Sequence of chain 16.A:
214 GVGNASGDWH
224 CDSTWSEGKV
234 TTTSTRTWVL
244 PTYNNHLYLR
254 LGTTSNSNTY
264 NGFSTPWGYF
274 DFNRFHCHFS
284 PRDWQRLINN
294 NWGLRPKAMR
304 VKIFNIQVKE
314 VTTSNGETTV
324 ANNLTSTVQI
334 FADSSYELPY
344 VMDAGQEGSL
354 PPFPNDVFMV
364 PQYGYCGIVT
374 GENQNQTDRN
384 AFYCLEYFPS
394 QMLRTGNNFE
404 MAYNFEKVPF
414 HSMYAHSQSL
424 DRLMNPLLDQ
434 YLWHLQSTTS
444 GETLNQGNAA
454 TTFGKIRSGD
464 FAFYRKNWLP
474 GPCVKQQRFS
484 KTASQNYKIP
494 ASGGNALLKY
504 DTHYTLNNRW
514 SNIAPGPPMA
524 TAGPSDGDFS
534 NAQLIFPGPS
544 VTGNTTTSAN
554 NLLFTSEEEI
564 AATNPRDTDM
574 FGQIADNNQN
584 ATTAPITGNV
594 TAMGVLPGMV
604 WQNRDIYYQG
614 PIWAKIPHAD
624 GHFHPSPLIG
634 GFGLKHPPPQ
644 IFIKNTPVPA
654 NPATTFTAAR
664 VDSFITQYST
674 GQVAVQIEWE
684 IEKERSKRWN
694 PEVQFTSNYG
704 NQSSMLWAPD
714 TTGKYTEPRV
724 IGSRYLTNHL

This protein binds this small molecule.
Small molecule (SMILES): Nc1ncnc2c1ncn2[C@H]1C[C@H](O)[C@@H](COP(=O)(O)O)O1

Binding-site contacts:
Ligand atom C1' contacts residue PRO628 of chain 16.A at 3.9 Å (hydrophobic).
Ligand atom N7 contacts residue PRO628 of chain 16.A at 3.3 Å (h-bond).
Ligand atom C8 contacts residue HIS627 of chain 16.A at 3.5 Å.
Ligand atom N6 contacts residue PHE635 of chain 16.A at 3.7 Å.
Ligand atom C4 contacts residue PRO628 of chain 16.A at 3.0 Å (hydrophobic).
Ligand atom O3' contacts residue PRO628 of chain 16.A at 4.1 Å.
Ligand atom N3 contacts residue PRO628 of chain 16.A at 3.5 Å (h-bond).
Ligand atom O1P contacts residue HIS625 of chain 15.A at 2.8 Å (h-bond).
Ligand atom N9 contacts residue PRO628 of chain 16.A at 3.7 Å.
Ligand atom C8 contacts residue SER629 of chain 16.A at 4.2 Å.
Ligand atom N7 contacts residue PRO412 of chain 16.A at 4.3 Å.
Ligand atom N9 contacts residue PRO412 of chain 16.A at 4.2 Å.
Ligand atom N6 contacts residue SER629 of chain 16.A at 3.0 Å (h-bond).
Ligand atom C2' contacts residue HIS627 of chain 16.A at 3.2 Å.
Ligand atom C6 contacts residue SER629 of chain 16.A at 3.5 Å.
Ligand atom N7 contacts residue SER629 of chain 16.A at 3.1 Å (h-bond).
Ligand atom C3' contacts residue HIS627 of chain 16.A at 4.3 Å.
Ligand atom P contacts residue HIS625 of chain 15.A at 3.9 Å.
Ligand atom C6 contacts residue GLY636 of chain 16.A at 3.6 Å.
Ligand atom C8 contacts residue PRO628 of chain 16.A at 3.8 Å (hydrophobic).
Ligand atom N7 contacts residue HIS627 of chain 16.A at 4.1 Å.
Ligand atom C8 contacts residue PRO412 of chain 16.A at 4.3 Å (hydrophobic).
Ligand atom N1 contacts residue PRO628 of chain 16.A at 3.2 Å (h-bond).
Ligand atom C5 contacts residue SER629 of chain 16.A at 3.5 Å.
Ligand atom C2 contacts residue PRO628 of chain 16.A at 3.5 Å (hydrophobic).
Ligand atom C5 contacts residue PRO412 of chain 16.A at 4.2 Å (hydrophobic).
Ligand atom C2 contacts residue GLY636 of chain 16.A at 3.2 Å.
Ligand atom C2' contacts residue PRO628 of chain 16.A at 3.6 Å (hydrophobic).
Ligand atom C6 contacts residue PRO412 of chain 16.A at 4.3 Å (hydrophobic).
Ligand atom C1' contacts residue HIS627 of chain 16.A at 4.3 Å.
Ligand atom C6 contacts residue PRO628 of chain 16.A at 2.8 Å (hydrophobic).
Ligand atom C4 contacts residue PRO412 of chain 16.A at 4.1 Å (hydrophobic).
Ligand atom N6 contacts residue PRO628 of chain 16.A at 3.4 Å (h-bond).
Ligand atom C5 contacts residue PRO628 of chain 16.A at 2.7 Å (hydrophobic).
Ligand atom N7 contacts residue ASN606 of chain 16.A at 4.2 Å.
Ligand atom N1 contacts residue GLY636 of chain 16.A at 2.9 Å (h-bond).
Ligand atom N6 contacts residue GLY634 of chain 16.A at 3.8 Å.
Ligand atom N6 contacts residue GLY636 of chain 16.A at 3.2 Å (h-bond).
Ligand atom O2P contacts residue ASP623 of chain 15.A at 3.2 Å (salt-bridge).
Ligand atom N1 contacts residue VAL411 of chain 16.A at 4.3 Å.

Sequence of chain 15.A:
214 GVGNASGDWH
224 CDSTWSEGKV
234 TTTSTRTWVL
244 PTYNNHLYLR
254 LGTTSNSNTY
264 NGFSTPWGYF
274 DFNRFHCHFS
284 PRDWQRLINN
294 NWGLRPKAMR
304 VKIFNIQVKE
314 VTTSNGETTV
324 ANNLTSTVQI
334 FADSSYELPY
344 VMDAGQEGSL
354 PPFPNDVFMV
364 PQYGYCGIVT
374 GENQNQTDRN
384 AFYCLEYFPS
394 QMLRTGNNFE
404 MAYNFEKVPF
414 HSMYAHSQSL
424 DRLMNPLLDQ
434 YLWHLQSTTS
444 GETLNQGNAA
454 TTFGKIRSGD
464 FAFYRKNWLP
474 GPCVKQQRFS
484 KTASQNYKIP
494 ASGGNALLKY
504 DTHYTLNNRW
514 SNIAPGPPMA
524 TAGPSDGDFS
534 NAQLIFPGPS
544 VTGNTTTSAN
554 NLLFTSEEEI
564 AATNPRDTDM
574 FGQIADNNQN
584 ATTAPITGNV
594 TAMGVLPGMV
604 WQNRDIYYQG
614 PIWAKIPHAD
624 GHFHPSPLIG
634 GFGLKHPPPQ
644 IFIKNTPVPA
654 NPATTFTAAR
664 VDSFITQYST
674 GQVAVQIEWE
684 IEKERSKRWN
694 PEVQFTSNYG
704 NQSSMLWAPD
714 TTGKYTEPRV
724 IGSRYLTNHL